This small molecule binds to this protein.
Small molecule (SMILES): Cc1ccccc1C

Binding-site contacts:
Ligand atom C5 contacts residue ASP96 of chain 1.B at 4.3 Å.
Ligand atom C5 contacts residue DCY11 of chain 1.E at 4.5 Å.
Ligand atom C3 contacts residue DCY1 of chain 1.E at 3.2 Å.
Ligand atom C3 contacts residue ASN70 of chain 1.B at 3.7 Å.
Ligand atom C2 contacts residue DCY11 of chain 1.E at 4.2 Å.
Ligand atom C4 contacts residue ASN70 of chain 1.B at 4.4 Å.
Ligand atom C6 contacts residue ASP96 of chain 1.B at 4.5 Å.
Ligand atom C3 contacts residue VAL69 of chain 1.B at 3.7 Å (hydrophobic).
Ligand atom C1 contacts residue DCY11 of chain 1.E at 2.8 Å.
Ligand atom C1' contacts residue DCY11 of chain 1.E at 1.8 Å.
Ligand atom C1' contacts residue DCY1 of chain 1.E at 3.5 Å.
Ligand atom C2' contacts residue DCY1 of chain 1.E at 1.8 Å.
Ligand atom C2 contacts residue DCY1 of chain 1.E at 2.8 Å.
Ligand atom C4 contacts residue VAL69 of chain 1.B at 4.0 Å (hydrophobic).
Ligand atom C2' contacts residue TRP2 of chain 1.E at 3.9 Å (hydrophobic).
Ligand atom C2 contacts residue ASN70 of chain 1.B at 4.3 Å.
Ligand atom C5 contacts residue ARG72 of chain 1.B at 4.1 Å.
Ligand atom C4 contacts residue ASP96 of chain 1.B at 4.5 Å.
Ligand atom C1 contacts residue DCY1 of chain 1.E at 4.0 Å.
Ligand atom C2' contacts residue ASN70 of chain 1.B at 4.5 Å.
Ligand atom C6 contacts residue DCY11 of chain 1.E at 3.0 Å.

Sequence of chain 1.B:
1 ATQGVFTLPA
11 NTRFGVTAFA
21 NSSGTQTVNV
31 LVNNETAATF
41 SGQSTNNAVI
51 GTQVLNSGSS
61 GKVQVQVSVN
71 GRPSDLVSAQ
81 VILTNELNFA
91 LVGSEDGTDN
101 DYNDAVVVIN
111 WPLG

Sequence of chain 1.E:
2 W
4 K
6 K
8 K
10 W